Sequence of chain 1.A:
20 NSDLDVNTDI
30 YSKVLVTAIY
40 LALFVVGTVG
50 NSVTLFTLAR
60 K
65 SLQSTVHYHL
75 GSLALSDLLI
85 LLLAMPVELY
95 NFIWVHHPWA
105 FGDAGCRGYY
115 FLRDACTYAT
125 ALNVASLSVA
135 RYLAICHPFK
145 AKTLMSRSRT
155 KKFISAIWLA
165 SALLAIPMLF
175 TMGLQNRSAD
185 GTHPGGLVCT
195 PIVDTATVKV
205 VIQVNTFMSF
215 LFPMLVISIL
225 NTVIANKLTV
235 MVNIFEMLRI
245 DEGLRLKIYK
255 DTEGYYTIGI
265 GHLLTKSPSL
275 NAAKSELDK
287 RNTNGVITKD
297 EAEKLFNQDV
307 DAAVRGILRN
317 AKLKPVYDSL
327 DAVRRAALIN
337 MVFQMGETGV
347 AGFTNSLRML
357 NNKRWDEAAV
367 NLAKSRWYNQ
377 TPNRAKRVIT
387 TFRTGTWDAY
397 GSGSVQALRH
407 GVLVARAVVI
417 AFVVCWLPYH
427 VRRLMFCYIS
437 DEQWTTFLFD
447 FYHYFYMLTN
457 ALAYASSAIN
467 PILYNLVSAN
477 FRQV

The protein below binds the small molecule below.
Small molecule (SMILES): CC[C@H](C)[C@H](NC(=O)[C@H](Cc1ccc(O)cc1)NC(=O)[C@@H]1CCCN1C(=O)[C@H](CCCN=C(N)N)NC(=O)[C@@H](N)CCCN=C(N)N)C(=O)N[C@@H](CC(C)C)C(=O)O

Binding-site contacts:
Ligand atom O contacts residue PHE432 of chain 1.A at 3.7 Å.
Ligand atom NH1 contacts residue PHE432 of chain 1.A at 3.7 Å.
Ligand atom CZ contacts residue LEU23 of chain 1.A at 3.2 Å (hydrophobic).
Ligand atom O contacts residue TYR452 of chain 1.A at 3.6 Å.
Ligand atom CG2 contacts residue PHE96 of chain 1.A at 3.6 Å (hydrophobic).
Ligand atom O contacts residue PHE432 of chain 1.A at 3.6 Å.
Ligand atom O contacts residue PHE445 of chain 1.A at 3.4 Å.
Ligand atom O contacts residue TYR448 of chain 1.A at 3.1 Å (h-bond).
Ligand atom CD contacts residue TRP440 of chain 1.A at 3.6 Å (hydrophobic).
Ligand atom CA contacts residue ARG181 of chain 1.A at 3.6 Å.
Ligand atom CZ contacts residue SER436 of chain 1.A at 3.3 Å.
Ligand atom O contacts residue CYS193 of chain 1.A at 3.4 Å (h-bond).
Ligand atom NH1 contacts residue SER436 of chain 1.A at 2.2 Å.
Ligand atom CE2 contacts residue VAL192 of chain 1.A at 3.8 Å (hydrophobic).
Ligand atom CZ contacts residue PHE432 of chain 1.A at 3.5 Å (hydrophobic).
Ligand atom CB contacts residue ARG181 of chain 1.A at 3.3 Å.
Ligand atom CD2 contacts residue ARG429 of chain 1.A at 3.6 Å.
Ligand atom OH contacts residue LEU23 of chain 1.A at 2.5 Å (h-bond).
Ligand atom N contacts residue PHE445 of chain 1.A at 3.4 Å.
Ligand atom NH2 contacts residue PHE432 of chain 1.A at 2.5 Å (h-bond).
Ligand atom CB contacts residue MET176 of chain 1.A at 3.8 Å (hydrophobic).
Ligand atom O contacts residue THR194 of chain 1.A at 2.8 Å (h-bond).
Ligand atom C contacts residue ARG428 of chain 1.A at 3.5 Å.
Ligand atom CA contacts residue PHE445 of chain 1.A at 3.7 Å (hydrophobic).
Ligand atom CG contacts residue TYR448 of chain 1.A at 3.5 Å (hydrophobic).
Ligand atom N contacts residue TYR114 of chain 1.A at 3.6 Å (h-bond).
Ligand atom CE1 contacts residue LEU23 of chain 1.A at 3.0 Å (hydrophobic).
Ligand atom CB contacts residue TYR448 of chain 1.A at 3.6 Å (hydrophobic).
Ligand atom O contacts residue ARG428 of chain 1.A at 2.4 Å (salt-bridge).
Ligand atom CB contacts residue TRP440 of chain 1.A at 3.4 Å (hydrophobic).
Ligand atom OH contacts residue HIS100 of chain 1.A at 3.4 Å.
Ligand atom C contacts residue TYR114 of chain 1.A at 3.6 Å (hydrophobic).
Ligand atom CD contacts residue PHE445 of chain 1.A at 3.8 Å (hydrophobic).
Ligand atom O contacts residue TRP440 of chain 1.A at 3.6 Å.
Ligand atom CE2 contacts residue HIS100 of chain 1.A at 3.4 Å.
Ligand atom CD2 contacts residue VAL192 of chain 1.A at 3.7 Å (hydrophobic).
Ligand atom OXT contacts residue TYR114 of chain 1.A at 2.6 Å (h-bond).
Ligand atom C contacts residue THR194 of chain 1.A at 3.7 Å.
Ligand atom C contacts residue PHE445 of chain 1.A at 3.3 Å (hydrophobic).
Ligand atom C contacts residue PHE432 of chain 1.A at 3.8 Å (hydrophobic).